Binding-site contacts:
Ligand atom C8 contacts residue GLN580 of chain 1.A at 4.3 Å.
Ligand atom N2 contacts residue ASN331 of chain 1.A at 3.0 Å (h-bond).
Ligand atom O7 contacts residue PRO579 of chain 1.A at 3.9 Å.
Ligand atom C7 contacts residue ASN331 of chain 1.A at 3.8 Å.
Ligand atom C1 contacts residue ASN331 of chain 1.A at 1.5 Å.
Ligand atom C5 contacts residue ASN331 of chain 1.A at 3.6 Å.
Ligand atom O4 contacts residue GLN580 of chain 1.A at 3.7 Å.
Ligand atom C3 contacts residue GLN580 of chain 1.A at 4.4 Å.
Ligand atom C2 contacts residue ASN331 of chain 1.A at 2.6 Å.
Ligand atom C3 contacts residue ASN331 of chain 1.A at 3.9 Å.
Ligand atom C5 contacts residue GLN580 of chain 1.A at 4.2 Å.
Ligand atom C7 contacts residue PRO579 of chain 1.A at 3.8 Å (hydrophobic).
Ligand atom C8 contacts residue PRO330 of chain 1.A at 4.1 Å (hydrophobic).
Ligand atom C8 contacts residue ASN331 of chain 1.A at 3.6 Å.
Ligand atom C4 contacts residue ASN331 of chain 1.A at 4.3 Å.
Ligand atom C8 contacts residue PRO579 of chain 1.A at 3.3 Å (hydrophobic).
Ligand atom C1 contacts residue GLN580 of chain 1.A at 4.2 Å.
Ligand atom C4 contacts residue GLN580 of chain 1.A at 4.4 Å.
Ligand atom O5 contacts residue ASN331 of chain 1.A at 2.3 Å (h-bond).
Ligand atom O3 contacts residue PRO579 of chain 1.A at 4.5 Å.
Ligand atom C3 contacts residue PRO579 of chain 1.A at 4.4 Å (hydrophobic).

The small molecule below binds the protein below.
Small molecule (SMILES): CC(=O)N[C@@H]1[C@@H](O)[C@H](O)[C@@H](CO)O[C@H]1O

Sequence of chain 1.A:
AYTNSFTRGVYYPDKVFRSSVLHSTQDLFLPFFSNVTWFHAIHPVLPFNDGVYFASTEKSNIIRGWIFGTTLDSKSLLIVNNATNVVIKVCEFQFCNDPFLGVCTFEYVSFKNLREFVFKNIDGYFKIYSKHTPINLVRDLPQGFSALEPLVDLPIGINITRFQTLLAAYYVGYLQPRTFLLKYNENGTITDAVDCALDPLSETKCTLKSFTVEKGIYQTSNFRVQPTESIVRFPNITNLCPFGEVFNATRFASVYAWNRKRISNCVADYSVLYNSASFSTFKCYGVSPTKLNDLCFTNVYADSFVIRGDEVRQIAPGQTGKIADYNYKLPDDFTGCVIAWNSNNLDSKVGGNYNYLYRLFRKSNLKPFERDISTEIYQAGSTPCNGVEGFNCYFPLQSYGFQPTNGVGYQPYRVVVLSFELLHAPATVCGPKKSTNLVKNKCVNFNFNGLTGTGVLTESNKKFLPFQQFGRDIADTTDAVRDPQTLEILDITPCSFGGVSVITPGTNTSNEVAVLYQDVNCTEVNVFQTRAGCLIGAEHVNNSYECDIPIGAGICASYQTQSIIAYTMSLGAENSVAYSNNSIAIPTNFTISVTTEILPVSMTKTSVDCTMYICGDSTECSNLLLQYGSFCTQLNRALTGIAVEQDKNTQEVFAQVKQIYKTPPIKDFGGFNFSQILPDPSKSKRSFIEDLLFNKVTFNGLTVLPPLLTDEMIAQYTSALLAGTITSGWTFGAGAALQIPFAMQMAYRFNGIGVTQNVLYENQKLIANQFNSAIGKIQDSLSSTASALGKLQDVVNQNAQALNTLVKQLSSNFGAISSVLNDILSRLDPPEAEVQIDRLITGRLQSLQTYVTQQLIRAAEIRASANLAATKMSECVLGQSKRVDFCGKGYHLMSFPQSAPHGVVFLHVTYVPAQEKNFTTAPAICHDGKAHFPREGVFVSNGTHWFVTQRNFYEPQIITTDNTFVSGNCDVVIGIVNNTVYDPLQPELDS